Binding-site contacts:
Ligand atom O2 contacts residue ALA45 of chain 1.M at 3.8 Å.
Ligand atom O3 contacts residue TYR36 of chain 1.M at 4.0 Å.
Ligand atom O5 contacts residue ASN32 of chain 1.M at 3.4 Å (h-bond).
Ligand atom C2 contacts residue ALA45 of chain 1.M at 4.3 Å (hydrophobic).
Ligand atom C4 contacts residue GLN28 of chain 1.M at 4.1 Å.
Ligand atom O2 contacts residue GLN28 of chain 1.M at 3.2 Å (h-bond).
Ligand atom C3 contacts residue GLN28 of chain 1.M at 3.6 Å.
Ligand atom C3 contacts residue GLN41 of chain 1.M at 4.0 Å.
Ligand atom C3 contacts residue ASP30 of chain 1.M at 4.1 Å.
Ligand atom O6 contacts residue GLN41 of chain 1.M at 2.9 Å (h-bond).
Ligand atom C1 contacts residue GLN28 of chain 1.M at 4.0 Å.
Ligand atom C5 contacts residue GLN41 of chain 1.M at 4.3 Å.
Ligand atom C6 contacts residue GLN41 of chain 1.M at 3.5 Å.
Ligand atom O4 contacts residue TYR36 of chain 1.M at 2.7 Å (h-bond).
Ligand atom C2 contacts residue GLN28 of chain 1.M at 3.6 Å.
Ligand atom C2 contacts residue TYR36 of chain 1.M at 4.0 Å (hydrophobic).
Ligand atom C2 contacts residue ASP30 of chain 1.M at 3.2 Å.
Ligand atom C2 contacts residue ASN32 of chain 1.M at 3.9 Å.
Ligand atom C1 contacts residue TYR36 of chain 1.M at 4.1 Å (hydrophobic).
Ligand atom C6 contacts residue ASP30 of chain 1.M at 4.3 Å.
Ligand atom C4 contacts residue ASN29 of chain 1.M at 4.3 Å.
Ligand atom C6 contacts residue VAL34 of chain 1.M at 4.2 Å (hydrophobic).
Ligand atom C1 contacts residue GLN41 of chain 1.M at 4.1 Å.
Ligand atom O4 contacts residue ASN39 of chain 1.M at 3.8 Å.
Ligand atom C1 contacts residue ASN32 of chain 1.M at 3.7 Å.
Ligand atom C5 contacts residue ASP30 of chain 1.M at 3.7 Å.
Ligand atom O5 contacts residue GLN41 of chain 1.M at 3.8 Å.
Ligand atom C4 contacts residue TYR36 of chain 1.M at 3.5 Å (hydrophobic).
Ligand atom O2 contacts residue ASP30 of chain 1.M at 2.7 Å (salt-bridge).
Ligand atom O3 contacts residue ASN29 of chain 1.M at 2.8 Å (h-bond).
Ligand atom C4 contacts residue ASP30 of chain 1.M at 4.1 Å.
Ligand atom O4 contacts residue ASP30 of chain 1.M at 3.4 Å.
Ligand atom O4 contacts residue ASN29 of chain 1.M at 3.6 Å.
Ligand atom C3 contacts residue ASN29 of chain 1.M at 3.9 Å.
Ligand atom C4 contacts residue VAL34 of chain 1.M at 4.3 Å (hydrophobic).
Ligand atom O2 contacts residue ASN32 of chain 1.M at 2.9 Å (h-bond).
Ligand atom O4 contacts residue GLN28 of chain 1.M at 4.3 Å.
Ligand atom O6 contacts residue TYR36 of chain 1.M at 4.0 Å.
Ligand atom O3 contacts residue GLN28 of chain 1.M at 3.1 Å (h-bond).
Ligand atom O3 contacts residue ASP30 of chain 1.M at 3.7 Å.

Sequence of chain 1.M:
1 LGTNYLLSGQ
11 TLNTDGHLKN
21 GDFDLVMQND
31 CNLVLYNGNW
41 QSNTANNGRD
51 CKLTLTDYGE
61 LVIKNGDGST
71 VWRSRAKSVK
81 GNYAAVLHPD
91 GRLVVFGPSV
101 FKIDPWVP

This protein binds this small molecule.
Small molecule (SMILES): OC[C@H]1O[C@H](OC[C@H]2O[C@H](O)[C@@H](O)[C@@H](O[C@H]3O[C@H](CO)[C@@H](O)[C@H](O)[C@@H]3O)[C@@H]2O)[C@@H](O)[C@@H](O)[C@@H]1O